A protein and the small-molecule ligand that binds it are described below.
Small molecule (SMILES): CC(=O)N[C@H]1[C@H]([C@H](O)[C@H](O)CO)O[C@@](O)(C(=O)O)C[C@@H]1O

Sequence of chain 11.A:
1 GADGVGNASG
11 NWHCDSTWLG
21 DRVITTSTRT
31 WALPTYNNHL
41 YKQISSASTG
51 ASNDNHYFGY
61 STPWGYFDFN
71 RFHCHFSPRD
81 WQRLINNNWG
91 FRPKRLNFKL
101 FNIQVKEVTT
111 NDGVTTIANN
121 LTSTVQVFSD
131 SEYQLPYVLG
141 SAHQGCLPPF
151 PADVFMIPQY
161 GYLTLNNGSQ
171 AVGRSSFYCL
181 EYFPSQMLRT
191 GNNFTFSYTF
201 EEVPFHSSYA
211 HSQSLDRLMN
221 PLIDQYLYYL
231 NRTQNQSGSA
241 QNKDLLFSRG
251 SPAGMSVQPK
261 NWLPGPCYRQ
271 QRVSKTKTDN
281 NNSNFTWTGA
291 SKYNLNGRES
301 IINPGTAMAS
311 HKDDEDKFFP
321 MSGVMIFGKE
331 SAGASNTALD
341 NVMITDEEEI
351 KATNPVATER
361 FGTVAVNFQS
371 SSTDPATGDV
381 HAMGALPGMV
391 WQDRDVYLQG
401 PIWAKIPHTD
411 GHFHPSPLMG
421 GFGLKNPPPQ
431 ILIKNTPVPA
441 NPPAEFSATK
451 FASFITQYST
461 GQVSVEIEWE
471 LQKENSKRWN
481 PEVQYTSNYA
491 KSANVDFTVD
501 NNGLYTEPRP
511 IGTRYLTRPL

Binding-site contacts:
Ligand atom C2 contacts residue ASN284 of chain 20.A at 3.9 Å.
Ligand atom O10 contacts residue ASN55 of chain 20.A at 3.4 Å (h-bond).
Ligand atom C10 contacts residue ASN55 of chain 20.A at 3.8 Å.
Ligand atom O2 contacts residue THR286 of chain 20.A at 4.0 Å.
Ligand atom C2 contacts residue THR286 of chain 20.A at 4.2 Å.
Ligand atom O2 contacts residue ASN284 of chain 20.A at 3.0 Å (h-bond).
Ligand atom C3 contacts residue THR286 of chain 20.A at 3.5 Å.
Ligand atom C3 contacts residue ASN231 of chain 11.A at 3.9 Å.
Ligand atom O10 contacts residue SER256 of chain 11.A at 3.5 Å (h-bond).
Ligand atom C11 contacts residue SER256 of chain 11.A at 4.3 Å.
Ligand atom C11 contacts residue GLY254 of chain 11.A at 3.6 Å.
Ligand atom C4 contacts residue ASN231 of chain 11.A at 3.5 Å.
Ligand atom O4 contacts residue VAL257 of chain 11.A at 3.1 Å.
Ligand atom C1 contacts residue ASN231 of chain 11.A at 3.6 Å.
Ligand atom C10 contacts residue SER256 of chain 11.A at 4.2 Å.
Ligand atom C5 contacts residue ASN231 of chain 11.A at 4.5 Å.
Ligand atom C11 contacts residue ASN55 of chain 20.A at 3.2 Å.
Ligand atom O4 contacts residue ASN231 of chain 11.A at 4.2 Å.
Ligand atom C11 contacts residue ALA253 of chain 11.A at 3.6 Å (hydrophobic).
Ligand atom O1A contacts residue ASN284 of chain 20.A at 4.5 Å.
Ligand atom C1 contacts residue ARG232 of chain 11.A at 3.6 Å.
Ligand atom O1B contacts residue ASN284 of chain 20.A at 3.7 Å.
Ligand atom O1A contacts residue ASN231 of chain 11.A at 2.7 Å (h-bond).
Ligand atom O1B contacts residue ARG232 of chain 11.A at 2.5 Å (salt-bridge).
Ligand atom C1 contacts residue ASN284 of chain 20.A at 3.8 Å.
Ligand atom O2 contacts residue TRP287 of chain 20.A at 4.5 Å.
Ligand atom O2 contacts residue ARG232 of chain 11.A at 4.5 Å.
Ligand atom O1A contacts residue THR286 of chain 20.A at 4.2 Å.
Ligand atom O4 contacts residue TRP287 of chain 20.A at 4.1 Å.
Ligand atom C3 contacts residue TRP287 of chain 20.A at 4.1 Å (hydrophobic).
Ligand atom O1A contacts residue ARG232 of chain 11.A at 3.5 Å.
Ligand atom C4 contacts residue VAL257 of chain 11.A at 4.4 Å (hydrophobic).
Ligand atom O2 contacts residue ASN231 of chain 11.A at 4.2 Å.
Ligand atom O10 contacts residue SER52 of chain 20.A at 4.4 Å.
Ligand atom O1B contacts residue ASN231 of chain 11.A at 4.3 Å.
Ligand atom C2 contacts residue ASN231 of chain 11.A at 4.0 Å.

Sequence of chain 20.A:
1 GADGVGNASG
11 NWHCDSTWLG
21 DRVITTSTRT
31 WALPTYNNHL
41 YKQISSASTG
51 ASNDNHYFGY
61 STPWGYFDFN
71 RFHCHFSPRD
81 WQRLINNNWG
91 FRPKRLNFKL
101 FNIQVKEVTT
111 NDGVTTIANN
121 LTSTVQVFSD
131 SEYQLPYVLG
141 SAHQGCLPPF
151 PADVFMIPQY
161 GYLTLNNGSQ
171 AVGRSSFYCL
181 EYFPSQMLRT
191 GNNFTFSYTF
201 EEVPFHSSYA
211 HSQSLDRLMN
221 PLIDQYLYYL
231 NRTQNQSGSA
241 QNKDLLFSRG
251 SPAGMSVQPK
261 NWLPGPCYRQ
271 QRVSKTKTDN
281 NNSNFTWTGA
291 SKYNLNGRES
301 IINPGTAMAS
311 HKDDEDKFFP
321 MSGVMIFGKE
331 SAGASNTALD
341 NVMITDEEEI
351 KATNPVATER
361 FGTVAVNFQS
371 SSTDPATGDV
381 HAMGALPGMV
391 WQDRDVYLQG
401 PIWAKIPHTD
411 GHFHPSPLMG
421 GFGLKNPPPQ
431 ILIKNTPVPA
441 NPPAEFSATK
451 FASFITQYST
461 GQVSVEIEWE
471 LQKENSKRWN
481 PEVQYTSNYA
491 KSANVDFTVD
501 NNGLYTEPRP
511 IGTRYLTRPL